Binding-site contacts:
Ligand atom O7 contacts residue ASN123 of chain 1.O at 3.0 Å (h-bond).
Ligand atom O6P contacts residue ARG295 of chain 1.F at 2.8 Å (salt-bridge).
Ligand atom O5P contacts residue SER379 of chain 1.F at 3.3 Å (h-bond).
Ligand atom O7 contacts residue LYS177 of chain 1.F at 2.6 Å (salt-bridge).
Ligand atom C3 contacts residue MG1 of chain 1.TA at 3.0 Å.
Ligand atom P1 contacts residue THR65 of chain 1.O at 3.3 Å.
Ligand atom O4 contacts residue GLY380 of chain 1.F at 3.3 Å.
Ligand atom O1P contacts residue GLY404 of chain 1.F at 2.8 Å (h-bond).
Ligand atom O2 contacts residue KCX201 of chain 1.F at 3.0 Å (h-bond).
Ligand atom O2 contacts residue LYS175 of chain 1.F at 3.0 Å (salt-bridge).
Ligand atom O2P contacts residue GLY381 of chain 1.F at 2.9 Å (h-bond).
Ligand atom C3 contacts residue KCX201 of chain 1.F at 3.2 Å.
Ligand atom C2 contacts residue MG1 of chain 1.TA at 2.9 Å.
Ligand atom O2P contacts residue TRP66 of chain 1.O at 3.2 Å.
Ligand atom O1 contacts residue LYS175 of chain 1.F at 3.1 Å (salt-bridge).
Ligand atom O3P contacts residue GLY403 of chain 1.F at 2.8 Å (h-bond).
Ligand atom C contacts residue MG1 of chain 1.TA at 2.9 Å.
Ligand atom O6 contacts residue LYS334 of chain 1.F at 2.9 Å (salt-bridge).
Ligand atom O7 contacts residue GLU204 of chain 1.F at 3.1 Å (salt-bridge).
Ligand atom O1P contacts residue THR65 of chain 1.O at 2.4 Å (h-bond).
Ligand atom O2P contacts residue LYS334 of chain 1.F at 2.8 Å (salt-bridge).
Ligand atom O3 contacts residue KCX201 of chain 1.F at 2.7 Å (h-bond).
Ligand atom O3 contacts residue MG1 of chain 1.TA at 2.1 Å.
Ligand atom O2 contacts residue MG1 of chain 1.TA at 2.2 Å.
Ligand atom O7 contacts residue MG1 of chain 1.TA at 2.2 Å.
Ligand atom O5P contacts residue HIS327 of chain 1.F at 2.8 Å (h-bond).
Ligand atom O7 contacts residue ASP203 of chain 1.F at 3.0 Å (salt-bridge).
Ligand atom O2 contacts residue ASP203 of chain 1.F at 3.2 Å (salt-bridge).
Ligand atom O2P contacts residue GLY380 of chain 1.F at 3.4 Å.
Ligand atom O5 contacts residue LEU335 of chain 1.F at 3.5 Å.
Ligand atom O4 contacts residue SER379 of chain 1.F at 3.0 Å (h-bond).
Ligand atom O2 contacts residue THR173 of chain 1.F at 3.0 Å (h-bond).
Ligand atom O3 contacts residue GLU204 of chain 1.F at 2.8 Å (salt-bridge).
Ligand atom O3 contacts residue HIS294 of chain 1.F at 2.9 Å (h-bond).
Ligand atom C contacts residue LYS175 of chain 1.F at 3.3 Å.
Ligand atom O7 contacts residue LYS175 of chain 1.F at 3.3 Å (salt-bridge).
Ligand atom O2P contacts residue THR65 of chain 1.O at 3.4 Å (h-bond).
Ligand atom O4P contacts residue ARG295 of chain 1.F at 2.8 Å (salt-bridge).
Ligand atom O1P contacts residue LYS175 of chain 1.F at 3.4 Å.
Ligand atom O6 contacts residue GLU60 of chain 1.O at 3.3 Å (salt-bridge).

Sequence of chain 1.F:
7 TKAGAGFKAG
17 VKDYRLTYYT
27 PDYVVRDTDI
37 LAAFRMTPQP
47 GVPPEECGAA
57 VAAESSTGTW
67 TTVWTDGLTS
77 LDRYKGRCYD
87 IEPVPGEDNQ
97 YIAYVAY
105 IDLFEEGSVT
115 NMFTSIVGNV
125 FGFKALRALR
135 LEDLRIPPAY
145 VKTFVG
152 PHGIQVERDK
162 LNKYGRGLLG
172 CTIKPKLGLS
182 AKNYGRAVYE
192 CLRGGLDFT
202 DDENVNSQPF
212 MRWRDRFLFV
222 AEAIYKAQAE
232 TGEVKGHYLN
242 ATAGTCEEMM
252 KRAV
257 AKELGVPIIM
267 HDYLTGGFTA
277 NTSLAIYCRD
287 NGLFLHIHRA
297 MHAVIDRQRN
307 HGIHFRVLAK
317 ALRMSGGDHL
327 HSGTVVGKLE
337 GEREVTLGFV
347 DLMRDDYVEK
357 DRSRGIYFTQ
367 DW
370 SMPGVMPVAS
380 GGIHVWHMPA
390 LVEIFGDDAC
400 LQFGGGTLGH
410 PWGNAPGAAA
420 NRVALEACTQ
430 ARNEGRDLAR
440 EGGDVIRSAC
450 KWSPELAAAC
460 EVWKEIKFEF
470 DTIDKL

Sequence of chain 1.O:
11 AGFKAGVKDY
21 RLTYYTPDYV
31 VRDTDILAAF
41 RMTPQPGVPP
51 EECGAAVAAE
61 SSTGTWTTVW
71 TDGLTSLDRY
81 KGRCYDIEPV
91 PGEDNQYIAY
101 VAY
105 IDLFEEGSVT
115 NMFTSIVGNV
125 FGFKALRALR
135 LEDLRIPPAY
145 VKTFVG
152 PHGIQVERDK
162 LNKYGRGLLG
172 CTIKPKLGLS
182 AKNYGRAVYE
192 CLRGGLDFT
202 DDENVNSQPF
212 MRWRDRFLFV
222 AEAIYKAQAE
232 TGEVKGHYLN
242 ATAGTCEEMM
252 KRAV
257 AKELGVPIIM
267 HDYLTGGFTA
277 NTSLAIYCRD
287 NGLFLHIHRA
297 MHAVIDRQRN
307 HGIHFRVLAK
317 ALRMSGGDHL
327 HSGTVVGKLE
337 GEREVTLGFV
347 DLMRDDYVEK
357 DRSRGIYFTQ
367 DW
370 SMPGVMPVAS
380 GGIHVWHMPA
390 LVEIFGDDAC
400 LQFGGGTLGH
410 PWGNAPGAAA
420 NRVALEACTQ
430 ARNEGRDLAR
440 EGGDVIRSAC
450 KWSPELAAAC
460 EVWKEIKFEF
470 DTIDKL

A small-molecule ligand and the protein it binds are described below.
Small molecule (SMILES): O=C(O)[C@@](O)(COP(=O)(O)O)[C@H](O)[C@H](O)COP(=O)(O)O